A protein and the small-molecule ligand that binds it are described below.
Small molecule (SMILES): CCCCC[C@H](CC(=O)NO)C(=O)N[C@H](C(=O)N1CCC[C@H]1CO)C(C)C

Sequence of chain 1.A:
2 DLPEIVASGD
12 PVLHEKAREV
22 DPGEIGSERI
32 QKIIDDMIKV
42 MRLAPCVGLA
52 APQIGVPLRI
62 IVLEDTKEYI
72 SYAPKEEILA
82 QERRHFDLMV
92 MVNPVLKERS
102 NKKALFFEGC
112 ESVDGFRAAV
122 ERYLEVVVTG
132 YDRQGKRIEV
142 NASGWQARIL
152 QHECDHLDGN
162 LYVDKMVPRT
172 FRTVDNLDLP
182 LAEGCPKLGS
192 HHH

Binding-site contacts:
Ligand atom C3 contacts residue GLU154 of chain 1.A at 3.8 Å.
Ligand atom N1 contacts residue HIS153 of chain 1.A at 3.4 Å (h-bond).
Ligand atom C7 contacts residue GLU154 of chain 1.A at 3.6 Å.
Ligand atom C3 contacts residue GLN54 of chain 1.A at 3.6 Å.
Ligand atom C7 contacts residue VAL48 of chain 1.A at 3.8 Å (hydrophobic).
Ligand atom O13 contacts residue VAL48 of chain 1.A at 2.9 Å (h-bond).
Ligand atom C6 contacts residue GLY110 of chain 1.A at 3.5 Å.
Ligand atom O2 contacts residue HIS157 of chain 1.A at 2.8 Å (h-bond).
Ligand atom C3 contacts residue GLU112 of chain 1.A at 3.8 Å.
Ligand atom C22 contacts residue VAL48 of chain 1.A at 3.8 Å (hydrophobic).
Ligand atom C24 contacts residue PRO46 of chain 1.A at 3.2 Å (hydrophobic).
Ligand atom C11 contacts residue TRP146 of chain 1.A at 3.6 Å (hydrophobic).
Ligand atom C5 contacts residue GLY49 of chain 1.A at 3.4 Å.
Ligand atom N1 contacts residue GLY49 of chain 1.A at 3.3 Å (h-bond).
Ligand atom C3 contacts residue GLY49 of chain 1.A at 3.8 Å.
Ligand atom C3 contacts residue ZN1 of chain 1.D at 2.7 Å.
Ligand atom C5 contacts residue CYS47 of chain 1.A at 3.8 Å (hydrophobic).
Ligand atom O4 contacts residue CYS111 of chain 1.A at 3.2 Å (h-bond).
Ligand atom C18 contacts residue GLY110 of chain 1.A at 3.5 Å.
Ligand atom C8 contacts residue VAL48 of chain 1.A at 3.8 Å (hydrophobic).
Ligand atom N1 contacts residue GLN54 of chain 1.A at 3.5 Å (h-bond).
Ligand atom O4 contacts residue GLU112 of chain 1.A at 2.9 Å (salt-bridge).
Ligand atom O2 contacts residue ZN1 of chain 1.D at 2.3 Å.
Ligand atom C18 contacts residue ARG118 of chain 1.A at 3.8 Å.
Ligand atom C9 contacts residue ILE150 of chain 1.A at 3.7 Å (hydrophobic).
Ligand atom O4 contacts residue GLN54 of chain 1.A at 3.1 Å (h-bond).
Ligand atom O2 contacts residue GLU154 of chain 1.A at 2.5 Å (salt-bridge).
Ligand atom C12 contacts residue CYS47 of chain 1.A at 3.6 Å (hydrophobic).
Ligand atom O13 contacts residue CYS47 of chain 1.A at 2.8 Å.
Ligand atom N14 contacts residue GLY110 of chain 1.A at 3.3 Å (h-bond).
Ligand atom C23 contacts residue PRO46 of chain 1.A at 3.2 Å (hydrophobic).
Ligand atom O2 contacts residue GLN54 of chain 1.A at 2.8 Å (h-bond).
Ligand atom N1 contacts residue ZN1 of chain 1.D at 2.8 Å.
Ligand atom C17 contacts residue ARG118 of chain 1.A at 3.7 Å.
Ligand atom C26 contacts residue ARG84 of chain 1.A at 3.6 Å.
Ligand atom O2 contacts residue HIS153 of chain 1.A at 3.1 Å.
Ligand atom O4 contacts residue ZN1 of chain 1.D at 2.0 Å.
Ligand atom O4 contacts residue HIS153 of chain 1.A at 3.2 Å (h-bond).
Ligand atom N1 contacts residue GLU154 of chain 1.A at 2.6 Å (salt-bridge).
Ligand atom C3 contacts residue HIS153 of chain 1.A at 3.4 Å.